Binding-site contacts:
Ligand atom C05 contacts residue LEU23 of chain 1.D at 3.3 Å (hydrophobic).
Ligand atom C12 contacts residue TYR62 of chain 1.D at 3.0 Å (hydrophobic).
Ligand atom C15 contacts residue TRP90 of chain 1.D at 3.5 Å (hydrophobic).
Ligand atom C15 contacts residue TYR62 of chain 1.D at 3.4 Å (hydrophobic).
Ligand atom C03 contacts residue GLU26 of chain 1.D at 3.8 Å.
Ligand atom C06 contacts residue ILE28 of chain 1.D at 3.8 Å (hydrophobic).
Ligand atom C05 contacts residue LEU48 of chain 1.C at 3.6 Å (hydrophobic).
Ligand atom C28 contacts residue HIS60 of chain 1.D at 3.9 Å.
Ligand atom C01 contacts residue GLU26 of chain 1.D at 3.6 Å.
Ligand atom C19 contacts residue TYR62 of chain 1.D at 3.8 Å (hydrophobic).
Ligand atom N16 contacts residue TYR62 of chain 1.D at 2.7 Å (h-bond).
Ligand atom C21 contacts residue TYR82 of chain 1.C at 3.8 Å (hydrophobic).
Ligand atom C18 contacts residue TYR82 of chain 1.C at 3.9 Å (hydrophobic).
Ligand atom C14 contacts residue TRP90 of chain 1.D at 3.9 Å (hydrophobic).
Ligand atom C24 contacts residue TYR62 of chain 1.D at 3.5 Å (hydrophobic).
Ligand atom C08 contacts residue GLU26 of chain 1.D at 3.9 Å.
Ligand atom C18 contacts residue TYR62 of chain 1.D at 3.8 Å (hydrophobic).
Ligand atom C28 contacts residue GLU26 of chain 1.D at 3.5 Å.
Ligand atom C20 contacts residue TYR82 of chain 1.C at 3.5 Å (hydrophobic).
Ligand atom C01 contacts residue ARG22 of chain 1.D at 3.9 Å.
Ligand atom C01 contacts residue SER52 of chain 1.C at 3.1 Å.
Ligand atom C10 contacts residue TYR62 of chain 1.D at 3.8 Å (hydrophobic).
Ligand atom C13 contacts residue TYR62 of chain 1.D at 3.1 Å (hydrophobic).
Ligand atom C22 contacts residue THR79 of chain 1.C at 3.3 Å.
Ligand atom C02 contacts residue GLU26 of chain 1.D at 3.7 Å.
Ligand atom C17 contacts residue TYR82 of chain 1.C at 3.7 Å (hydrophobic).
Ligand atom N25 contacts residue TYR62 of chain 1.D at 3.9 Å.
Ligand atom C04 contacts residue LEU23 of chain 1.D at 3.5 Å (hydrophobic).
Ligand atom C04 contacts residue PHE49 of chain 1.C at 3.9 Å (hydrophobic).
Ligand atom N27 contacts residue GLU26 of chain 1.D at 2.9 Å (salt-bridge).
Ligand atom C22 contacts residue LEU114 of chain 1.D at 3.8 Å (hydrophobic).
Ligand atom C06 contacts residue LEU48 of chain 1.C at 3.8 Å (hydrophobic).
Ligand atom O11 contacts residue LEU48 of chain 1.C at 3.7 Å.
Ligand atom C17 contacts residue TYR62 of chain 1.D at 3.1 Å (hydrophobic).
Ligand atom C21 contacts residue LEU48 of chain 1.C at 3.9 Å (hydrophobic).
Ligand atom C03 contacts residue SER52 of chain 1.C at 3.9 Å.
Ligand atom C14 contacts residue TYR62 of chain 1.D at 3.3 Å (hydrophobic).
Ligand atom C18 contacts residue TRP90 of chain 1.D at 3.8 Å (hydrophobic).
Ligand atom C29 contacts residue HIS60 of chain 1.D at 3.4 Å.
Ligand atom C21 contacts residue THR79 of chain 1.C at 3.8 Å.

Sequence of chain 1.C:
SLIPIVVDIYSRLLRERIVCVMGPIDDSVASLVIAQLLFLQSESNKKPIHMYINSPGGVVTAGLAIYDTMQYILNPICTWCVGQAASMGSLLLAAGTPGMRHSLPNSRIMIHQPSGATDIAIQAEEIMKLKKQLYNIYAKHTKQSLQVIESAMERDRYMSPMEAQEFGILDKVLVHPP

This small molecule binds to this protein.
Small molecule (SMILES): Cc1ccccc1Cn1c(=O)c2c(n3ccnc13)CCN(Cc1ccccc1)C2

Sequence of chain 1.D:
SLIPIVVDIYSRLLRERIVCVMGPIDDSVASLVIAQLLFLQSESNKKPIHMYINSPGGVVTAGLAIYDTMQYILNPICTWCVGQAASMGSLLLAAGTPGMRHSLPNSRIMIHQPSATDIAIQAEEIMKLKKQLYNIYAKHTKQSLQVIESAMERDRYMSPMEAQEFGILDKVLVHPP